The protein below binds the small molecule below.
Small molecule (SMILES): CC(=O)N[C@@H]1[C@@H](O)[C@H](O)[C@@H](CO)O[C@H]1O

Binding-site contacts:
Ligand atom O6 contacts residue ASN31 of chain 1.E at 4.4 Å.
Ligand atom N2 contacts residue ASN31 of chain 1.E at 3.4 Å (h-bond).
Ligand atom C7 contacts residue LYS30 of chain 1.E at 4.3 Å.
Ligand atom C3 contacts residue ASN31 of chain 1.E at 3.9 Å.
Ligand atom C8 contacts residue LYS30 of chain 1.E at 4.0 Å.
Ligand atom O7 contacts residue LYS5 of chain 1.E at 4.4 Å.
Ligand atom O7 contacts residue ASN31 of chain 1.E at 3.5 Å (h-bond).
Ligand atom O5 contacts residue ASN31 of chain 1.E at 2.4 Å (h-bond).
Ligand atom C5 contacts residue ASN31 of chain 1.E at 3.3 Å.
Ligand atom C6 contacts residue ASN31 of chain 1.E at 3.0 Å.
Ligand atom C1 contacts residue ASN31 of chain 1.E at 1.4 Å.
Ligand atom N2 contacts residue LYS30 of chain 1.E at 4.2 Å.
Ligand atom C7 contacts residue ASN31 of chain 1.E at 3.7 Å.
Ligand atom C4 contacts residue ASN31 of chain 1.E at 4.1 Å.
Ligand atom C2 contacts residue ASN31 of chain 1.E at 2.7 Å.

Sequence of chain 1.E:
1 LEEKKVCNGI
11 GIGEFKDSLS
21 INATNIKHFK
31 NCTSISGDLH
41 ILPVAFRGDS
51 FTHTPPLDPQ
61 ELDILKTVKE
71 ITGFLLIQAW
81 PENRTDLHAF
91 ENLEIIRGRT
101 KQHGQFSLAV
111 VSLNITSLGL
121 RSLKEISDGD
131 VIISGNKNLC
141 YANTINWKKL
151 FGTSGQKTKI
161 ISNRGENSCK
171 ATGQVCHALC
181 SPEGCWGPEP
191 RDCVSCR